A protein and the small-molecule ligand that binds it are described below.
Small molecule (SMILES): Nc1ncnc2[nH]cnc12

Binding-site contacts:
Ligand atom C2 contacts residue PRO631 of chain 1.A at 4.2 Å (hydrophobic).
Ligand atom N3 contacts residue PRO631 of chain 1.A at 4.1 Å.
Ligand atom C6 contacts residue GLY639 of chain 1.A at 3.7 Å.
Ligand atom C6 contacts residue PRO631 of chain 1.A at 4.3 Å (hydrophobic).
Ligand atom N7 contacts residue SER632 of chain 1.A at 3.7 Å.
Ligand atom N6 contacts residue PRO633 of chain 1.A at 4.4 Å.
Ligand atom N7 contacts residue ASP609 of chain 1.A at 4.0 Å.
Ligand atom N9 contacts residue PRO631 of chain 1.A at 3.8 Å.
Ligand atom C5 contacts residue SER632 of chain 1.A at 3.9 Å.
Ligand atom N3 contacts residue GLY639 of chain 1.A at 4.2 Å.
Ligand atom N6 contacts residue SER632 of chain 1.A at 3.6 Å.
Ligand atom N6 contacts residue GLY639 of chain 1.A at 3.5 Å (h-bond).
Ligand atom C5 contacts residue PRO631 of chain 1.A at 4.4 Å (hydrophobic).
Ligand atom C2 contacts residue ILE622 of chain 1.A at 4.3 Å (hydrophobic).
Ligand atom C2 contacts residue GLY639 of chain 1.A at 2.9 Å.
Ligand atom C8 contacts residue HIS630 of chain 1.A at 3.3 Å.
Ligand atom N7 contacts residue HIS630 of chain 1.A at 3.7 Å.
Ligand atom C4 contacts residue PRO631 of chain 1.A at 4.2 Å (hydrophobic).
Ligand atom N9 contacts residue HIS630 of chain 1.A at 4.4 Å.
Ligand atom N1 contacts residue PRO631 of chain 1.A at 4.2 Å.
Ligand atom N6 contacts residue PHE638 of chain 1.A at 3.7 Å.
Ligand atom N6 contacts residue GLY637 of chain 1.A at 3.4 Å (h-bond).
Ligand atom N1 contacts residue PHE638 of chain 1.A at 4.1 Å.
Ligand atom C6 contacts residue SER632 of chain 1.A at 4.0 Å.
Ligand atom N1 contacts residue GLY639 of chain 1.A at 3.0 Å (h-bond).
Ligand atom C5 contacts residue PRO420 of chain 1.A at 4.5 Å (hydrophobic).

Sequence of chain 1.A:
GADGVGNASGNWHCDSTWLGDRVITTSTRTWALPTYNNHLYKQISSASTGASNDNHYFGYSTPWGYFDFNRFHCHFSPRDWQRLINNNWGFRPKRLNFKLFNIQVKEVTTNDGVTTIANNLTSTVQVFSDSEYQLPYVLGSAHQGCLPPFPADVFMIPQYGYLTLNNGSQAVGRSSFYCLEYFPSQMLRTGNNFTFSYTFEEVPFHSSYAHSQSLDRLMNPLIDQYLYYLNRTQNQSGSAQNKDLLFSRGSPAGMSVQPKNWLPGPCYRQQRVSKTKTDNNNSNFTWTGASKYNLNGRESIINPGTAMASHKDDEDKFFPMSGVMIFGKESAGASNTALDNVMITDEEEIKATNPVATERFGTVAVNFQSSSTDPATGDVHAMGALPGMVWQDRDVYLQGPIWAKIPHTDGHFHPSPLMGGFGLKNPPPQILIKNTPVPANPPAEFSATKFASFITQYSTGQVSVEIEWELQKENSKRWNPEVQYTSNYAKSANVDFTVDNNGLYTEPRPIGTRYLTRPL